Sequence of chain 1.B:
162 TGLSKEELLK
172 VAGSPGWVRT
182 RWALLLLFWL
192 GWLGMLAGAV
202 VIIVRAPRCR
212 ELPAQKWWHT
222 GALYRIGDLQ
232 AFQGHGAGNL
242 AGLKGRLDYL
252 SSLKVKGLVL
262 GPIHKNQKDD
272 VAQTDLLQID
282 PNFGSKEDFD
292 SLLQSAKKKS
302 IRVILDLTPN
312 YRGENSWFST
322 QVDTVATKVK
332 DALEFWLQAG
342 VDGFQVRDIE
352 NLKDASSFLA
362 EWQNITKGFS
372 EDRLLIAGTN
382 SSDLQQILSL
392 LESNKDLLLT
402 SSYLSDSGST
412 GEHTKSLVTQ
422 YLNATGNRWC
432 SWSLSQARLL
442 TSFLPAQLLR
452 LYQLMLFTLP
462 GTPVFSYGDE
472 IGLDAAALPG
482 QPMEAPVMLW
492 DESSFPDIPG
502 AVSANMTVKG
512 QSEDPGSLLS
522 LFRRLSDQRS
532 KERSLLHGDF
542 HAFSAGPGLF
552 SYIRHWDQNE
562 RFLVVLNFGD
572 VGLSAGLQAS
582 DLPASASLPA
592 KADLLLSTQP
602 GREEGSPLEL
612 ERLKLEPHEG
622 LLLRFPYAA

Binding-site contacts:
Ligand atom C2 contacts residue ASN506 of chain 1.B at 2.4 Å.
Ligand atom C6 contacts residue SER504 of chain 1.B at 3.5 Å.
Ligand atom C4 contacts residue ASN506 of chain 1.B at 4.2 Å.
Ligand atom C5 contacts residue ASN506 of chain 1.B at 3.7 Å.
Ligand atom C1 contacts residue ASN506 of chain 1.B at 1.4 Å.
Ligand atom C5 contacts residue SER504 of chain 1.B at 3.9 Å.
Ligand atom C7 contacts residue ASN506 of chain 1.B at 3.8 Å.
Ligand atom O6 contacts residue SER504 of chain 1.B at 4.5 Å.
Ligand atom O7 contacts residue ASN506 of chain 1.B at 4.3 Å.
Ligand atom C3 contacts residue ASN506 of chain 1.B at 3.8 Å.
Ligand atom C1 contacts residue SER504 of chain 1.B at 4.2 Å.
Ligand atom O5 contacts residue ASN506 of chain 1.B at 2.4 Å (h-bond).
Ligand atom O5 contacts residue SER504 of chain 1.B at 3.3 Å (h-bond).
Ligand atom N2 contacts residue ASN506 of chain 1.B at 2.9 Å (h-bond).

This small molecule binds to this protein.
Small molecule (SMILES): CC(=O)N[C@H]1[C@H](O[C@H]2[C@H](O)[C@@H](NC(C)=O)CO[C@@H]2CO)O[C@H](CO)[C@@H](O)[C@@H]1O